Binding-site contacts:
Ligand atom C8 contacts residue CYS115 of chain 1.H at 3.5 Å (hydrophobic).
Ligand atom C8 contacts residue ZN1 of chain 1.GA at 3.1 Å.
Ligand atom C8 contacts residue HIS117 of chain 1.H at 3.5 Å.
Ligand atom O6 contacts residue HIS184 of chain 1.H at 3.5 Å.
Ligand atom O2' contacts residue GLY138 of chain 1.I at 3.1 Å.
Ligand atom O1A contacts residue ARG71 of chain 1.D at 3.2 Å (salt-bridge).
Ligand atom N3 contacts residue LEU139 of chain 1.I at 3.5 Å (h-bond).
Ligand atom O1G contacts residue ARG190 of chain 1.H at 2.5 Å (salt-bridge).
Ligand atom O3A contacts residue ARG71 of chain 1.D at 3.5 Å.
Ligand atom O1B contacts residue HIS118 of chain 1.H at 2.5 Å (h-bond).
Ligand atom O3' contacts residue LYS141 of chain 1.I at 2.5 Å (salt-bridge).
Ligand atom O3' contacts residue SER140 of chain 1.I at 3.4 Å.
Ligand atom N2 contacts residue GLU157 of chain 1.H at 2.9 Å (salt-bridge).
Ligand atom N7 contacts residue ZN1 of chain 1.GA at 3.4 Å.
Ligand atom PG contacts residue ARG144 of chain 1.I at 3.4 Å.
Ligand atom O6 contacts residue GLN156 of chain 1.H at 2.9 Å (h-bond).
Ligand atom C1' contacts residue HIS117 of chain 1.H at 3.4 Å.
Ligand atom N1 contacts residue VAL155 of chain 1.H at 3.3 Å.
Ligand atom N1 contacts residue GLU157 of chain 1.H at 3.3 Å (salt-bridge).
Ligand atom C2 contacts residue LEU139 of chain 1.I at 3.5 Å (hydrophobic).
Ligand atom O5' contacts residue LYS141 of chain 1.I at 3.1 Å (salt-bridge).
Ligand atom C2 contacts residue GLU157 of chain 1.H at 3.5 Å.
Ligand atom N7 contacts residue CYS115 of chain 1.H at 3.0 Å (h-bond).
Ligand atom O3G contacts residue ARG144 of chain 1.I at 2.5 Å (salt-bridge).
Ligand atom C3' contacts residue LYS141 of chain 1.I at 3.5 Å.
Ligand atom O8 contacts residue ZN1 of chain 1.GA at 2.2 Å.
Ligand atom O6 contacts residue VAL155 of chain 1.H at 3.4 Å.
Ligand atom C5' contacts residue ARG71 of chain 1.D at 3.3 Å.
Ligand atom O2G contacts residue LYS141 of chain 1.I at 3.3 Å (salt-bridge).
Ligand atom N9 contacts residue HIS117 of chain 1.H at 3.4 Å (h-bond).
Ligand atom O8 contacts residue CYS115 of chain 1.H at 3.4 Å (h-bond).
Ligand atom O2' contacts residue LEU139 of chain 1.I at 2.6 Å (h-bond).
Ligand atom O2G contacts residue ARG144 of chain 1.I at 3.1 Å (salt-bridge).
Ligand atom O2A contacts residue LYS141 of chain 1.I at 3.0 Å (salt-bridge).
Ligand atom O2' contacts residue SER140 of chain 1.I at 2.4 Å (h-bond).
Ligand atom O2G contacts residue SER140 of chain 1.I at 2.6 Å (h-bond).
Ligand atom O8 contacts residue CYS186 of chain 1.H at 3.4 Å (h-bond).
Ligand atom O8 contacts residue HIS118 of chain 1.H at 3.3 Å (h-bond).
Ligand atom O4' contacts residue HIS117 of chain 1.H at 2.5 Å (h-bond).
Ligand atom O3B contacts residue LYS141 of chain 1.I at 3.3 Å (salt-bridge).

Sequence of chain 1.D:
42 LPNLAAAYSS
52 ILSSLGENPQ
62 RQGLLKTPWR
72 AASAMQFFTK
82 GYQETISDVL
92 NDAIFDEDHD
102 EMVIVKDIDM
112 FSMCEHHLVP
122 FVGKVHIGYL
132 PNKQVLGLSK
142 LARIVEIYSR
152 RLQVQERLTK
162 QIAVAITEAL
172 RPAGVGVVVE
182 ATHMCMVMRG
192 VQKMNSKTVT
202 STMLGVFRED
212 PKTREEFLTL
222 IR

Sequence of chain 1.H:
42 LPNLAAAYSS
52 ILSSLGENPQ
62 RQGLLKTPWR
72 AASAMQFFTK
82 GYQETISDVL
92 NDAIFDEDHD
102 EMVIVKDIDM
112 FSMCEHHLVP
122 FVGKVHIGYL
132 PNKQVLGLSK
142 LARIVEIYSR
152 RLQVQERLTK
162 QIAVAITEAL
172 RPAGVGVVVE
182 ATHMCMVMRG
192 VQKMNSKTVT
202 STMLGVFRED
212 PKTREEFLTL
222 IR

This small molecule binds to this protein.
Small molecule (SMILES): Nc1nc2c([nH]c(=O)n2[C@@H]2O[C@H](CO[P](=O)(O)O[P](=O)(O)OP(=O)(O)O)[C@@H](O)[C@H]2O)c(=O)[nH]1

Sequence of chain 1.I:
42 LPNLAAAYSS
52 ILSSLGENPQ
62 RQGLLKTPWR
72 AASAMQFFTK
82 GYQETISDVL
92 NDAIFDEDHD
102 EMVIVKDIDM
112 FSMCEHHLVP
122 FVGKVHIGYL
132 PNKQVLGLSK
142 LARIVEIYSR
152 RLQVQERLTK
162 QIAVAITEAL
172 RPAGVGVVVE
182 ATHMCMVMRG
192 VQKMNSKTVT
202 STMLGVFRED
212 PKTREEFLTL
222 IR